Sequence of chain 1.A:
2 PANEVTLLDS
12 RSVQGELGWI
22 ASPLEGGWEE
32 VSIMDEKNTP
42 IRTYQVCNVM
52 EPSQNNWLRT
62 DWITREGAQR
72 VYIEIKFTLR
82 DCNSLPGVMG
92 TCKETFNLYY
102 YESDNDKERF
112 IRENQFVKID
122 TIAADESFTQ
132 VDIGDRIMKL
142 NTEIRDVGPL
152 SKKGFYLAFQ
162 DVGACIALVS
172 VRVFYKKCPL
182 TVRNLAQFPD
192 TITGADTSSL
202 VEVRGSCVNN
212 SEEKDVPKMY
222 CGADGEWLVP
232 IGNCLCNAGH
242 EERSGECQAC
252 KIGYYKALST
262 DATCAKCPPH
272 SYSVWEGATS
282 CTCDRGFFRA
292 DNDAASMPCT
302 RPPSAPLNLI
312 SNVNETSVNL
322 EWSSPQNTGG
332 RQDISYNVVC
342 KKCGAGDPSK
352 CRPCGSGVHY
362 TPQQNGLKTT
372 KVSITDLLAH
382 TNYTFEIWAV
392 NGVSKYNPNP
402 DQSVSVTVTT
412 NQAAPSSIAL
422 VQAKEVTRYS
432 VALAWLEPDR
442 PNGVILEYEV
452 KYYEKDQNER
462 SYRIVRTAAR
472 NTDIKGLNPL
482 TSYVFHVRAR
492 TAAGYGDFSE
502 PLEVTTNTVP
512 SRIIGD

Binding-site contacts:
Ligand atom O5 contacts residue ASN315 of chain 1.A at 2.1 Å (h-bond).
Ligand atom C2 contacts residue ASN315 of chain 1.A at 2.7 Å.
Ligand atom C7 contacts residue ASN315 of chain 1.A at 3.9 Å.
Ligand atom N2 contacts residue ASN315 of chain 1.A at 3.2 Å (h-bond).
Ligand atom C4 contacts residue ASN315 of chain 1.A at 4.2 Å.
Ligand atom C5 contacts residue ASN315 of chain 1.A at 3.5 Å.
Ligand atom C3 contacts residue ASN315 of chain 1.A at 3.9 Å.
Ligand atom C8 contacts residue ASN315 of chain 1.A at 4.0 Å.
Ligand atom C1 contacts residue ASN315 of chain 1.A at 1.4 Å.
Ligand atom O5 contacts residue SER318 of chain 1.A at 4.5 Å.

The small molecule below binds the protein below.
Small molecule (SMILES): CC(=O)N[C@@H]1[C@@H](O)[C@H](O)[C@@H](CO)O[C@H]1O